Binding-site contacts:
Ligand atom N contacts residue THR23 of chain 1.M at 2.8 Å (h-bond).
Ligand atom N contacts residue GLY25 of chain 1.M at 2.7 Å (h-bond).
Ligand atom CA contacts residue THR28 of chain 1.M at 3.2 Å.
Ligand atom CD1 contacts residue THR47 of chain 1.L at 3.8 Å.
Ligand atom CA contacts residue SER51 of chain 1.M at 3.9 Å.
Ligand atom CZ2 contacts residue ALA44 of chain 1.L at 4.0 Å (hydrophobic).
Ligand atom N contacts residue ARG24 of chain 1.M at 3.9 Å.
Ligand atom CG contacts residue SER51 of chain 1.M at 3.9 Å.
Ligand atom N contacts residue ASP27 of chain 1.M at 2.9 Å (salt-bridge).
Ligand atom CD2 contacts residue THR50 of chain 1.L at 4.0 Å.
Ligand atom CD1 contacts residue GLN45 of chain 1.L at 3.6 Å.
Ligand atom OXT contacts residue HIS49 of chain 1.L at 3.9 Å.
Ligand atom CA contacts residue GLY25 of chain 1.M at 3.6 Å.
Ligand atom O contacts residue THR47 of chain 1.L at 3.5 Å (h-bond).
Ligand atom O contacts residue GLY25 of chain 1.M at 3.0 Å (h-bond).
Ligand atom CE3 contacts residue HIS31 of chain 1.L at 4.0 Å.
Ligand atom C contacts residue SER51 of chain 1.M at 3.6 Å.
Ligand atom C contacts residue THR47 of chain 1.L at 3.4 Å.
Ligand atom CB contacts residue THR28 of chain 1.M at 3.5 Å.
Ligand atom CH2 contacts residue GLY21 of chain 1.L at 3.4 Å.
Ligand atom OXT contacts residue THR50 of chain 1.L at 2.7 Å (h-bond).
Ligand atom CE3 contacts residue HIS32 of chain 1.L at 3.9 Å.
Ligand atom NE1 contacts residue GLN45 of chain 1.L at 2.9 Å (h-bond).
Ligand atom O contacts residue ARG24 of chain 1.M at 3.5 Å.
Ligand atom NE1 contacts residue ALA44 of chain 1.L at 3.8 Å.
Ligand atom CA contacts residue THR23 of chain 1.M at 3.8 Å.
Ligand atom N contacts residue THR28 of chain 1.M at 2.8 Å (h-bond).
Ligand atom CB contacts residue THR23 of chain 1.M at 3.7 Å.
Ligand atom OXT contacts residue HIS31 of chain 1.L at 3.6 Å.
Ligand atom CA contacts residue HIS31 of chain 1.L at 4.0 Å.
Ligand atom CZ3 contacts residue HIS32 of chain 1.L at 3.9 Å.
Ligand atom CZ3 contacts residue GLY21 of chain 1.L at 3.6 Å.
Ligand atom C contacts residue THR50 of chain 1.L at 3.9 Å.
Ligand atom C contacts residue GLY25 of chain 1.M at 3.5 Å.
Ligand atom CB contacts residue SER51 of chain 1.M at 3.4 Å.
Ligand atom CE2 contacts residue THR50 of chain 1.L at 3.9 Å.
Ligand atom CZ2 contacts residue THR50 of chain 1.L at 3.9 Å.
Ligand atom CD1 contacts residue SER51 of chain 1.M at 3.6 Å.
Ligand atom O contacts residue SER51 of chain 1.M at 2.9 Å (h-bond).
Ligand atom OXT contacts residue THR47 of chain 1.L at 2.5 Å (h-bond).

Sequence of chain 1.L:
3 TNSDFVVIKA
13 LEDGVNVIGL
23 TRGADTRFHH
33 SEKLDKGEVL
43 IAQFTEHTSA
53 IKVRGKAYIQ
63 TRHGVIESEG

The protein below binds the small molecule below.
Small molecule (SMILES): N[C@@H](Cc1c[nH]c2ccccc12)C(=O)O

Sequence of chain 1.M:
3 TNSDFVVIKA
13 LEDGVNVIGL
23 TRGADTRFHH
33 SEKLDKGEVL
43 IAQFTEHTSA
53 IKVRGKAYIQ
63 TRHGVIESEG